The small molecule below binds the protein below.
Small molecule (SMILES): CC(C)C[C@H](NC(=O)[C@@H]1CCCN1C(=O)[C@@H](N)C(C)C)C(=O)O

Sequence of chain 3.A:
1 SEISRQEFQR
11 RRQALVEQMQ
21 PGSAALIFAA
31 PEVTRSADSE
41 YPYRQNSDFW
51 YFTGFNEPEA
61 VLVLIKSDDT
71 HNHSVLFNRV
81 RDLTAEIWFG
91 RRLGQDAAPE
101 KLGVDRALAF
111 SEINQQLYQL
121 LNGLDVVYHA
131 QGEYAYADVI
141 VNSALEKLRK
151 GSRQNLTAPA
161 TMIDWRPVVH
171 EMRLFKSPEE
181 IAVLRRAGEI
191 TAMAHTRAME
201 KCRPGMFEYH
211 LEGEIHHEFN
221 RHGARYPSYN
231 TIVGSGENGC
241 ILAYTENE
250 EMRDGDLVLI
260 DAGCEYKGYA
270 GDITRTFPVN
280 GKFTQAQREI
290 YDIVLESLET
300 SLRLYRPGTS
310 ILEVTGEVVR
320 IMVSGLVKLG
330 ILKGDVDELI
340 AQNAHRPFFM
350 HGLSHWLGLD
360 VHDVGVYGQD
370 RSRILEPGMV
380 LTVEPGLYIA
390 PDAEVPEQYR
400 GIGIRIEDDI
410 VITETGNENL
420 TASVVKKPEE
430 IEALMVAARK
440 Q

Sequence of chain 1.A:
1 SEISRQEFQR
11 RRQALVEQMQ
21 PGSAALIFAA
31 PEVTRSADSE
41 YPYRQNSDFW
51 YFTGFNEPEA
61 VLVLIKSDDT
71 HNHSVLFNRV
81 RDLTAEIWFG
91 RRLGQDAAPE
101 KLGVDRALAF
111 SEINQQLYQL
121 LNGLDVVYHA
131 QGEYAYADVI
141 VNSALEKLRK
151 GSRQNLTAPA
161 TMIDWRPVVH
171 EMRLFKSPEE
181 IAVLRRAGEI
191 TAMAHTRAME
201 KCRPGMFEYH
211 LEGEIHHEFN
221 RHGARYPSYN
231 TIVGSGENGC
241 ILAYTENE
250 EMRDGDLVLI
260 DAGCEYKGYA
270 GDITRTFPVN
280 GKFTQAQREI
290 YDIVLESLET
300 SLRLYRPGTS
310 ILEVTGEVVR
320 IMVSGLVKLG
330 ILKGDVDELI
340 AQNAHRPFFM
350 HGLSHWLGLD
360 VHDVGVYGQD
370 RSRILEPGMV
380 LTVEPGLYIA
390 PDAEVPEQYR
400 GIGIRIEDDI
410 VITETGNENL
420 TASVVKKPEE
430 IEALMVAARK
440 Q

Binding-site contacts:
Ligand atom N contacts residue MN1 of chain 4.C at 3.5 Å.
Ligand atom CG1 contacts residue HIS361 of chain 4.A at 3.7 Å.
Ligand atom C contacts residue MN1 of chain 4.C at 3.7 Å.
Ligand atom CG contacts residue ARG404 of chain 4.A at 3.4 Å.
Ligand atom N contacts residue TYR229 of chain 4.A at 3.6 Å.
Ligand atom CA contacts residue MN1 of chain 4.D at 3.2 Å.
Ligand atom C contacts residue HIS361 of chain 4.A at 3.6 Å.
Ligand atom CD1 contacts residue HIS361 of chain 4.A at 3.7 Å.
Ligand atom C contacts residue MN1 of chain 4.D at 3.8 Å.
Ligand atom O contacts residue HIS354 of chain 4.A at 3.5 Å (h-bond).
Ligand atom C contacts residue HIS361 of chain 4.A at 3.6 Å.
Ligand atom CD contacts residue ARG404 of chain 4.A at 3.6 Å.
Ligand atom CG contacts residue GLU383 of chain 4.A at 3.8 Å.
Ligand atom C contacts residue ARG153 of chain 3.A at 3.6 Å.
Ligand atom CB contacts residue HIS350 of chain 4.A at 3.9 Å.
Ligand atom OXT contacts residue ARG370 of chain 4.A at 3.4 Å (salt-bridge).
Ligand atom O contacts residue MN1 of chain 4.C at 3.2 Å.
Ligand atom CD contacts residue LEU242 of chain 4.A at 3.7 Å (hydrophobic).
Ligand atom O contacts residue HIS361 of chain 4.A at 2.6 Å (h-bond).
Ligand atom N contacts residue ASP260 of chain 4.A at 3.1 Å (salt-bridge).
Ligand atom OXT contacts residue GLY351 of chain 4.A at 3.0 Å (h-bond).
Ligand atom OXT contacts residue HIS350 of chain 4.A at 3.9 Å.
Ligand atom O contacts residue HIS361 of chain 4.A at 3.2 Å.
Ligand atom CD contacts residue ASP260 of chain 4.A at 3.6 Å.
Ligand atom CB contacts residue GLU383 of chain 4.A at 3.9 Å.
Ligand atom CG contacts residue ARG153 of chain 3.A at 3.2 Å.
Ligand atom N contacts residue ASP271 of chain 4.A at 3.0 Å (salt-bridge).
Ligand atom O contacts residue ARG153 of chain 3.A at 2.9 Å (salt-bridge).
Ligand atom CD2 contacts residue HIS354 of chain 4.A at 3.7 Å.
Ligand atom O contacts residue TRP88 of chain 1.A at 3.5 Å.
Ligand atom N contacts residue MN1 of chain 4.D at 2.2 Å.
Ligand atom CG2 contacts residue ALA243 of chain 4.A at 3.9 Å (hydrophobic).
Ligand atom C contacts residue ARG370 of chain 4.A at 3.8 Å.
Ligand atom N contacts residue HIS361 of chain 4.A at 3.9 Å.
Ligand atom CA contacts residue ASP260 of chain 4.A at 3.2 Å.
Ligand atom CD1 contacts residue ARG153 of chain 3.A at 3.2 Å.
Ligand atom CD2 contacts residue TYR366 of chain 4.A at 3.6 Å (hydrophobic).
Ligand atom N contacts residue GLU383 of chain 4.A at 3.7 Å.
Ligand atom CG1 contacts residue TYR229 of chain 4.A at 3.9 Å (hydrophobic).
Ligand atom CA contacts residue GLU383 of chain 4.A at 3.5 Å.

Sequence of chain 4.A:
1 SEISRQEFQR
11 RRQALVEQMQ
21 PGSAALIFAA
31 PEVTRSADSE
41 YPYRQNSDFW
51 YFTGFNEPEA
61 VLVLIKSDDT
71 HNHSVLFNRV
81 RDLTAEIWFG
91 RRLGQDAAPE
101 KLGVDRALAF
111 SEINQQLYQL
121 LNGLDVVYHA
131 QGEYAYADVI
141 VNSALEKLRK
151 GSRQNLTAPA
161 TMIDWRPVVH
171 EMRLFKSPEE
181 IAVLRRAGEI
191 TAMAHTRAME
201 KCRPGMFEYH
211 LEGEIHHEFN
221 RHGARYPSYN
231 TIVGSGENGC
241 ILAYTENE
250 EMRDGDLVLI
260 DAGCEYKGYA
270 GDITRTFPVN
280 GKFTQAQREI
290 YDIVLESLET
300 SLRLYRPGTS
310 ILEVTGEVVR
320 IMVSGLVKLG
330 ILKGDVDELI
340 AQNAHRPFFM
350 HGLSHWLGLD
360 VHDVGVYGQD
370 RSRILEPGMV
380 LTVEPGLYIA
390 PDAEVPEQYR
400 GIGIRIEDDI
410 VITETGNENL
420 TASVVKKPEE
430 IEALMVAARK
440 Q